Binding-site contacts:
Ligand atom CA contacts residue TEL1 of chain 1.EB at 4.4 Å.
Ligand atom O contacts residue TEL1 of chain 1.EB at 3.4 Å.
Ligand atom CB contacts residue TEL1 of chain 1.EB at 4.2 Å.
Ligand atom N contacts residue TEL1 of chain 1.EB at 4.3 Å.
Ligand atom CB contacts residue TEL1 of chain 1.EB at 3.9 Å.
Ligand atom CG contacts residue TEL1 of chain 1.EB at 3.5 Å.
Ligand atom SD contacts residue TEL1 of chain 1.EB at 3.8 Å.
Ligand atom C contacts residue TEL1 of chain 1.EB at 4.3 Å.
Ligand atom OG contacts residue TEL1 of chain 1.EB at 4.3 Å.

This small molecule binds to this protein.
Small molecule (SMILES): CSCC[C@H](NC(=O)[C@H](CO)NC(=O)[C@H](CC1=NC=NC1)NC(=O)[C@@H](N)[C@@H](C)O)C(=O)N[C@@H](CCCN=C(N)N)C(=O)N[C@H](C=O)CC(C)C